Sequence of chain 1.E:
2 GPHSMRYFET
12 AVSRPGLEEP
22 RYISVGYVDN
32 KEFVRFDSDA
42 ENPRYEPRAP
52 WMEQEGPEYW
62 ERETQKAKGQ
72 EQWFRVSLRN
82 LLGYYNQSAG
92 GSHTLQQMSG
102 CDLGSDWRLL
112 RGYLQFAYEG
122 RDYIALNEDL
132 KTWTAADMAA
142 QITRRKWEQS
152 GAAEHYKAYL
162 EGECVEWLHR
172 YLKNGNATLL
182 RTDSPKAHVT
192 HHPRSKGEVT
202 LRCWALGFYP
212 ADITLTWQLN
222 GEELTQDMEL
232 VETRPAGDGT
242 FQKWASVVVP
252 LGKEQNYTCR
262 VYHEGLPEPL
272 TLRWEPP

This protein binds this small molecule.
Small molecule (SMILES): CSCC[C@H](NC(=O)[C@@H](NC(=O)[C@H](CCC(=O)O)NC(=O)[C@@H](NC(=O)[C@H](CC(N)=O)NC(=O)[C@H](CCC(=O)O)NC(=O)[C@H](CC(N)=O)NC(=O)[C@H](CO)NC(=O)[C@H](C)N)[C@@H](C)O)[C@@H](C)O)C(=O)O

Binding-site contacts:
Ligand atom N contacts residue TRP74 of chain 1.E at 3.4 Å (h-bond).
Ligand atom N contacts residue TYR8 of chain 1.E at 3.2 Å (h-bond).
Ligand atom O contacts residue HIS156 of chain 1.E at 3.2 Å (h-bond).
Ligand atom CA contacts residue TRP74 of chain 1.E at 3.3 Å (hydrophobic).
Ligand atom O contacts residue TRP148 of chain 1.E at 3.4 Å (h-bond).
Ligand atom CA contacts residue GLN71 of chain 1.E at 3.3 Å.
Ligand atom OXT contacts residue THR144 of chain 1.E at 2.5 Å (h-bond).
Ligand atom O contacts residue TRP148 of chain 1.E at 2.7 Å (h-bond).
Ligand atom OG1 contacts residue SER78 of chain 1.E at 2.9 Å (h-bond).
Ligand atom C contacts residue TRP74 of chain 1.E at 3.2 Å (hydrophobic).
Ligand atom OG contacts residue LYS67 of chain 1.E at 3.3 Å.
Ligand atom C contacts residue TYR85 of chain 1.E at 3.2 Å (hydrophobic).
Ligand atom OE2 contacts residue LYS147 of chain 1.E at 3.4 Å.
Ligand atom N contacts residue TYR172 of chain 1.E at 2.7 Å (h-bond).
Ligand atom C contacts residue TYR8 of chain 1.E at 3.4 Å (hydrophobic).
Ligand atom OXT contacts residue TYR85 of chain 1.E at 2.9 Å (h-bond).
Ligand atom CE contacts residue TYR124 of chain 1.E at 3.4 Å (hydrophobic).
Ligand atom CB contacts residue TRP74 of chain 1.E at 3.4 Å (hydrophobic).
Ligand atom CG contacts residue TRP148 of chain 1.E at 3.2 Å (hydrophobic).
Ligand atom CB contacts residue TYR157 of chain 1.E at 3.4 Å (hydrophobic).
Ligand atom ND2 contacts residue GLN71 of chain 1.E at 2.7 Å (h-bond).
Ligand atom OD1 contacts residue HIS156 of chain 1.E at 2.9 Å (h-bond).
Ligand atom CG2 contacts residue HIS156 of chain 1.E at 3.1 Å.
Ligand atom CB contacts residue SER151 of chain 1.E at 3.2 Å.
Ligand atom N contacts residue GLU64 of chain 1.E at 3.0 Å (salt-bridge).
Ligand atom OD1 contacts residue TYR157 of chain 1.E at 3.2 Å (h-bond).
Ligand atom O contacts residue LYS147 of chain 1.E at 3.3 Å (salt-bridge).
Ligand atom O contacts residue LYS67 of chain 1.E at 3.1 Å (salt-bridge).
Ligand atom O contacts residue TYR160 of chain 1.E at 2.8 Å (h-bond).
Ligand atom O contacts residue ASN81 of chain 1.E at 2.9 Å (h-bond).
Ligand atom ND2 contacts residue GLN98 of chain 1.E at 3.0 Å (h-bond).
Ligand atom O contacts residue TYR85 of chain 1.E at 2.8 Å (h-bond).
Ligand atom OG1 contacts residue VAL77 of chain 1.E at 3.2 Å.
Ligand atom OE1 contacts residue LYS67 of chain 1.E at 3.3 Å (salt-bridge).
Ligand atom N contacts residue GLN71 of chain 1.E at 2.7 Å (h-bond).
Ligand atom O contacts residue TRP74 of chain 1.E at 2.7 Å (h-bond).
Ligand atom O contacts residue TRP74 of chain 1.E at 3.2 Å (h-bond).
Ligand atom OD1 contacts residue GLN98 of chain 1.E at 3.0 Å (h-bond).
Ligand atom O contacts residue LYS147 of chain 1.E at 3.2 Å.
Ligand atom CA contacts residue TYR8 of chain 1.E at 3.4 Å (hydrophobic).